Binding-site contacts:
Ligand atom O1 contacts residue GLU280 of chain 2.A at 3.6 Å (salt-bridge).
Ligand atom O4P contacts residue LYS274 of chain 2.A at 3.4 Å (salt-bridge).
Ligand atom O6 contacts residue LYS274 of chain 2.A at 3.4 Å (salt-bridge).
Ligand atom C4 contacts residue SER247 of chain 2.A at 3.9 Å.
Ligand atom O1 contacts residue ASP121 of chain 2.A at 3.0 Å (salt-bridge).
Ligand atom C1 contacts residue ASP121 of chain 2.A at 3.7 Å.
Ligand atom O5 contacts residue LYS274 of chain 2.A at 3.4 Å.
Ligand atom O1P contacts residue GLY122 of chain 2.A at 3.5 Å.
Ligand atom O1P contacts residue SER124 of chain 2.A at 3.9 Å.
Ligand atom P2 contacts residue ASN212 of chain 2.A at 4.0 Å.
Ligand atom P1 contacts residue SER124 of chain 2.A at 4.0 Å.
Ligand atom O5P contacts residue TYR264 of chain 2.A at 3.6 Å.
Ligand atom C6 contacts residue GLY246 of chain 2.A at 3.6 Å.
Ligand atom C3 contacts residue ASP121 of chain 2.A at 4.0 Å.
Ligand atom O5P contacts residue ASN212 of chain 2.A at 3.1 Å (h-bond).
Ligand atom O1 contacts residue GLY122 of chain 2.A at 3.7 Å.
Ligand atom C3 contacts residue MET248 of chain 2.A at 3.6 Å (hydrophobic).
Ligand atom C1 contacts residue GLU280 of chain 2.A at 3.8 Å.
Ligand atom O3 contacts residue SER247 of chain 2.A at 3.5 Å.
Ligand atom O4P contacts residue TYR215 of chain 2.A at 3.1 Å (h-bond).
Ligand atom O3 contacts residue ASP121 of chain 2.A at 3.0 Å (salt-bridge).
Ligand atom P2 contacts residue TYR264 of chain 2.A at 3.8 Å.
Ligand atom P2 contacts residue LYS274 of chain 2.A at 3.9 Å.
Ligand atom O3P contacts residue LYS274 of chain 2.A at 3.2 Å.
Ligand atom O5P contacts residue TYR244 of chain 2.A at 2.6 Å (h-bond).
Ligand atom O2P contacts residue SER124 of chain 2.A at 2.9 Å (h-bond).
Ligand atom O6P contacts residue ASN212 of chain 2.A at 4.0 Å.
Ligand atom C4 contacts residue GLY246 of chain 2.A at 3.7 Å.
Ligand atom O4P contacts residue TYR264 of chain 2.A at 2.6 Å (h-bond).
Ligand atom O6P contacts residue ARG243 of chain 2.B at 3.1 Å (salt-bridge).
Ligand atom O3 contacts residue MET248 of chain 2.A at 2.9 Å (h-bond).
Ligand atom O5P contacts residue ARG243 of chain 2.B at 3.6 Å (salt-bridge).
Ligand atom O2 contacts residue GLY246 of chain 2.A at 4.0 Å.
Ligand atom O6 contacts residue TYR264 of chain 2.A at 3.8 Å.
Ligand atom O4 contacts residue MET248 of chain 2.A at 3.1 Å (h-bond).
Ligand atom O2P contacts residue GLY246 of chain 2.A at 4.0 Å.
Ligand atom O2 contacts residue GLY122 of chain 2.A at 3.7 Å.
Ligand atom P2 contacts residue TYR244 of chain 2.A at 3.9 Å.
Ligand atom O4 contacts residue SER247 of chain 2.A at 3.9 Å.
Ligand atom C4 contacts residue MET248 of chain 2.A at 3.4 Å (hydrophobic).

Sequence of chain 2.A:
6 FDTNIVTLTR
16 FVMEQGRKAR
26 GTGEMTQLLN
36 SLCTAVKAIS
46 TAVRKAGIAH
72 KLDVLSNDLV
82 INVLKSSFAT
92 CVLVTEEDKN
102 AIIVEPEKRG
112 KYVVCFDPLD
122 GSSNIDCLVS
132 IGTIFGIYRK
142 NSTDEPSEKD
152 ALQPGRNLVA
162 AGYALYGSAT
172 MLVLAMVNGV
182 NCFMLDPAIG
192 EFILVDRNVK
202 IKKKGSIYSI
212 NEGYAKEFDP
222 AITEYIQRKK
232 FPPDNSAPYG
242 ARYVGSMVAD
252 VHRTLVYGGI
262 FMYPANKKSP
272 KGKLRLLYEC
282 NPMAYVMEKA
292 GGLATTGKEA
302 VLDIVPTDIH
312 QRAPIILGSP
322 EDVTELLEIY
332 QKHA

The protein below binds the small molecule below.
Small molecule (SMILES): O=P(O)(O)OC[C@H]1O[C@@](CO)(OP(=O)(O)O)[C@@H](O)[C@@H]1O

Sequence of chain 2.B:
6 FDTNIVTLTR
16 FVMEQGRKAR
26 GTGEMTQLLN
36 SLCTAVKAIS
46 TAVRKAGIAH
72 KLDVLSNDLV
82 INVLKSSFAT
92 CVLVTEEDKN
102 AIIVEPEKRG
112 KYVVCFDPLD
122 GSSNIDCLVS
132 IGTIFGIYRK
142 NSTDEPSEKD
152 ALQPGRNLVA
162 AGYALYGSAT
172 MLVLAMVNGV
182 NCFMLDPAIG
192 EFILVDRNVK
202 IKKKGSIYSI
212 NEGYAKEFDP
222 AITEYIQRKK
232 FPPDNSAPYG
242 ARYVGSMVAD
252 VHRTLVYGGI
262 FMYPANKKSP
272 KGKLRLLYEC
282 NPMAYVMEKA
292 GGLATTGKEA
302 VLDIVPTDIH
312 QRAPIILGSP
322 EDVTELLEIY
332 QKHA